Binding-site contacts:
Ligand atom C5 contacts residue LYS161 of chain 1.A at 3.8 Å.
Ligand atom C6 contacts residue GLY160 of chain 1.A at 3.6 Å.
Ligand atom C6 contacts residue GLY159 of chain 1.A at 4.1 Å.
Ligand atom C3 contacts residue ASN224 of chain 1.A at 3.9 Å.
Ligand atom O7 contacts residue THR225 of chain 1.A at 4.5 Å.
Ligand atom C7 contacts residue ASN224 of chain 1.A at 4.0 Å.
Ligand atom C7 contacts residue THR226 of chain 1.A at 3.9 Å.
Ligand atom N2 contacts residue GLY159 of chain 1.A at 4.1 Å.
Ligand atom C8 contacts residue ASN224 of chain 1.A at 3.9 Å.
Ligand atom C8 contacts residue THR225 of chain 1.A at 3.8 Å.
Ligand atom O7 contacts residue THR226 of chain 1.A at 3.1 Å.
Ligand atom C8 contacts residue THR226 of chain 1.A at 4.2 Å.
Ligand atom C1 contacts residue LYS161 of chain 1.A at 4.3 Å.
Ligand atom N2 contacts residue THR225 of chain 1.A at 4.4 Å.
Ligand atom C8 contacts residue GLY159 of chain 1.A at 3.1 Å.
Ligand atom O5 contacts residue LYS161 of chain 1.A at 3.8 Å.
Ligand atom C7 contacts residue THR225 of chain 1.A at 4.1 Å.
Ligand atom C6 contacts residue LYS161 of chain 1.A at 4.0 Å.
Ligand atom O5 contacts residue ASN224 of chain 1.A at 2.4 Å (h-bond).
Ligand atom N2 contacts residue ASN224 of chain 1.A at 2.9 Å (h-bond).
Ligand atom C5 contacts residue ASN224 of chain 1.A at 3.8 Å.
Ligand atom O6 contacts residue GLY160 of chain 1.A at 3.9 Å.
Ligand atom C2 contacts residue ASN224 of chain 1.A at 2.5 Å.
Ligand atom C7 contacts residue GLY159 of chain 1.A at 4.1 Å.
Ligand atom C1 contacts residue ASN224 of chain 1.A at 1.5 Å.
Ligand atom C4 contacts residue ASN224 of chain 1.A at 4.3 Å.

This protein binds this small molecule.
Small molecule (SMILES): CC(=O)N[C@H]1[C@H](O[C@H]2[C@H](O)[C@@H](NC(C)=O)CO[C@@H]2CO)O[C@H](CO)[C@@H](O[C@@H]2O[C@H](CO)[C@@H](O)[C@H](O)[C@@H]2O)[C@@H]1O

Sequence of chain 1.A:
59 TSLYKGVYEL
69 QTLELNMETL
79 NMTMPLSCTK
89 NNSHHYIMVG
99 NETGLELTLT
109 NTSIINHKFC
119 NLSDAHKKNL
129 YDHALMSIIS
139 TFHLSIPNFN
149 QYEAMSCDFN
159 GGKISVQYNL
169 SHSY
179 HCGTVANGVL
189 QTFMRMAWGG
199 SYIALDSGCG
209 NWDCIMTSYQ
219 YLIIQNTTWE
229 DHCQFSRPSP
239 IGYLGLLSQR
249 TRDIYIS